Sequence of chain 1.A:
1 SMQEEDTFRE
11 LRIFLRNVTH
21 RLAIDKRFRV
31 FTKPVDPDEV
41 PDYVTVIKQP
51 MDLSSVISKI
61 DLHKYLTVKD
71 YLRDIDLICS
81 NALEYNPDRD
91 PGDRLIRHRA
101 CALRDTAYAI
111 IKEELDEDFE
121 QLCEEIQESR

Binding-site contacts:
Ligand atom CB contacts residue THR106 of chain 1.B at 3.4 Å.
Ligand atom CE contacts residue ARG27 of chain 1.B at 3.9 Å.
Ligand atom O contacts residue SER129 of chain 1.A at 2.8 Å (h-bond).
Ligand atom OG1 contacts residue ILE110 of chain 1.B at 2.5 Å (h-bond).
Ligand atom CD contacts residue ARG27 of chain 1.B at 3.1 Å.
Ligand atom CD contacts residue ALA102 of chain 1.B at 3.5 Å (hydrophobic).
Ligand atom N contacts residue GLU113 of chain 1.B at 3.6 Å.
Ligand atom O contacts residue ARG27 of chain 1.B at 2.7 Å (salt-bridge).
Ligand atom CD contacts residue SER129 of chain 1.A at 3.9 Å.
Ligand atom CG contacts residue ARG27 of chain 1.B at 4.0 Å.
Ligand atom OH contacts residue HIS98 of chain 1.B at 3.2 Å.
Ligand atom C contacts residue THR106 of chain 1.B at 3.3 Å.
Ligand atom O contacts residue ILE110 of chain 1.B at 3.9 Å.
Ligand atom CG contacts residue SER129 of chain 1.A at 3.5 Å.
Ligand atom NZ contacts residue GLU125 of chain 1.A at 3.8 Å.
Ligand atom N contacts residue ARG27 of chain 1.B at 4.0 Å.
Ligand atom OG1 contacts residue ALA109 of chain 1.B at 2.1 Å.
Ligand atom O contacts residue ALA109 of chain 1.B at 4.1 Å.
Ligand atom C contacts residue SER129 of chain 1.A at 3.6 Å.
Ligand atom CG2 contacts residue ILE110 of chain 1.B at 2.8 Å (hydrophobic).
Ligand atom CA contacts residue ARG27 of chain 1.B at 2.9 Å.
Ligand atom CA contacts residue SER129 of chain 1.A at 3.9 Å.
Ligand atom CA contacts residue GLU113 of chain 1.B at 3.7 Å.
Ligand atom CG2 contacts residue ALA109 of chain 1.B at 4.0 Å (hydrophobic).
Ligand atom OG1 contacts residue THR106 of chain 1.B at 3.1 Å (h-bond).
Ligand atom CB contacts residue ARG27 of chain 1.B at 3.9 Å.
Ligand atom NZ contacts residue ARG27 of chain 1.B at 3.6 Å.
Ligand atom CH3 contacts residue GLU125 of chain 1.A at 3.0 Å.
Ligand atom O contacts residue THR106 of chain 1.B at 3.8 Å.
Ligand atom CB contacts residue ALA109 of chain 1.B at 3.4 Å (hydrophobic).
Ligand atom C contacts residue ARG27 of chain 1.B at 2.4 Å.
Ligand atom CB contacts residue ILE110 of chain 1.B at 3.0 Å (hydrophobic).
Ligand atom CH3 contacts residue ARG27 of chain 1.B at 3.8 Å.
Ligand atom O contacts residue THR106 of chain 1.B at 2.2 Å (h-bond).
Ligand atom CE contacts residue SER129 of chain 1.A at 3.9 Å.
Ligand atom O contacts residue ALA102 of chain 1.B at 3.9 Å.
Ligand atom CB contacts residue SER129 of chain 1.A at 4.1 Å.
Ligand atom CA contacts residue SER129 of chain 1.A at 3.8 Å.
Ligand atom CG2 contacts residue THR106 of chain 1.B at 2.6 Å.
Ligand atom OH contacts residue LEU122 of chain 1.A at 4.0 Å.

Sequence of chain 1.B:
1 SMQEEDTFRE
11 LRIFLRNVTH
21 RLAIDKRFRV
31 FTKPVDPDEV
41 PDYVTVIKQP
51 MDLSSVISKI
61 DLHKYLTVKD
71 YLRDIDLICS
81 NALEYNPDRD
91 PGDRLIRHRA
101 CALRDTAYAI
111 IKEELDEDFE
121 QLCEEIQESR

This small molecule binds to this protein.
Small molecule (SMILES): CC(=O)NCCCC[C@@H](C=O)NC(=O)CNC(=O)CNC(=O)[C@@H](NC(=O)[C@@H](N)CO)[C@@H](C)O